Sequence of chain 1.A:
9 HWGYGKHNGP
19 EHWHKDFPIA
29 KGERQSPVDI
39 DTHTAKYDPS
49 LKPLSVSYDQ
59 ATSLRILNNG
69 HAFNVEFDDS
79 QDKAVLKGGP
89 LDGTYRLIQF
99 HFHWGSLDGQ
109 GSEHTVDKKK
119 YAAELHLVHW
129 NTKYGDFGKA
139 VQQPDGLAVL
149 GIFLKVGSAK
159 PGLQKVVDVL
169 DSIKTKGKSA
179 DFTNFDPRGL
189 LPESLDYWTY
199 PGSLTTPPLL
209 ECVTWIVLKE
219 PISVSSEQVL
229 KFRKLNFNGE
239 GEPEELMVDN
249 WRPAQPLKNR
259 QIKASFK

Binding-site contacts:
Ligand atom O1 contacts residue GLN58 of chain 1.A at 3.5 Å.
Ligand atom O2 contacts residue ASP57 of chain 1.A at 2.5 Å (salt-bridge).
Ligand atom O6 contacts residue PHE183 of chain 1.A at 4.2 Å.
Ligand atom C5 contacts residue ALA59 of chain 1.A at 4.3 Å (hydrophobic).
Ligand atom C5 contacts residue ASP184 of chain 1.A at 3.8 Å.
Ligand atom O1 contacts residue ALA59 of chain 1.A at 2.7 Å (h-bond).
Ligand atom O1 contacts residue ASP57 of chain 1.A at 3.9 Å.
Ligand atom C4 contacts residue ASP184 of chain 1.A at 3.5 Å.
Ligand atom O5 contacts residue ALA59 of chain 1.A at 3.4 Å (h-bond).
Ligand atom O6 contacts residue ASN182 of chain 1.A at 3.3 Å (h-bond).
Ligand atom O4 contacts residue ASP184 of chain 1.A at 2.6 Å (salt-bridge).
Ligand atom C6 contacts residue PHE183 of chain 1.A at 3.8 Å (hydrophobic).
Ligand atom C3 contacts residue ASP57 of chain 1.A at 3.5 Å.
Ligand atom C6 contacts residue ASP184 of chain 1.A at 3.9 Å.
Ligand atom C3 contacts residue ASP184 of chain 1.A at 3.9 Å.
Ligand atom C2 contacts residue ASP57 of chain 1.A at 3.2 Å.
Ligand atom C6 contacts residue ASN182 of chain 1.A at 3.5 Å.
Ligand atom O2 contacts residue GLN58 of chain 1.A at 3.4 Å (h-bond).
Ligand atom C1 contacts residue GLN58 of chain 1.A at 4.2 Å.
Ligand atom C1 contacts residue ASP57 of chain 1.A at 3.5 Å.
Ligand atom O3 contacts residue ASP57 of chain 1.A at 4.1 Å.
Ligand atom C1 contacts residue ALA59 of chain 1.A at 3.2 Å (hydrophobic).
Ligand atom O4 contacts residue ARG186 of chain 1.A at 4.0 Å.
Ligand atom C3 contacts residue ARG186 of chain 1.A at 4.0 Å.
Ligand atom O3 contacts residue ARG186 of chain 1.A at 4.1 Å.

A protein and the small-molecule ligand that binds it are described below.
Small molecule (SMILES): OC[C@H]1O[C@@H](O)[C@H](O)[C@@H](O)[C@@H]1O